Sequence of chain 1.A:
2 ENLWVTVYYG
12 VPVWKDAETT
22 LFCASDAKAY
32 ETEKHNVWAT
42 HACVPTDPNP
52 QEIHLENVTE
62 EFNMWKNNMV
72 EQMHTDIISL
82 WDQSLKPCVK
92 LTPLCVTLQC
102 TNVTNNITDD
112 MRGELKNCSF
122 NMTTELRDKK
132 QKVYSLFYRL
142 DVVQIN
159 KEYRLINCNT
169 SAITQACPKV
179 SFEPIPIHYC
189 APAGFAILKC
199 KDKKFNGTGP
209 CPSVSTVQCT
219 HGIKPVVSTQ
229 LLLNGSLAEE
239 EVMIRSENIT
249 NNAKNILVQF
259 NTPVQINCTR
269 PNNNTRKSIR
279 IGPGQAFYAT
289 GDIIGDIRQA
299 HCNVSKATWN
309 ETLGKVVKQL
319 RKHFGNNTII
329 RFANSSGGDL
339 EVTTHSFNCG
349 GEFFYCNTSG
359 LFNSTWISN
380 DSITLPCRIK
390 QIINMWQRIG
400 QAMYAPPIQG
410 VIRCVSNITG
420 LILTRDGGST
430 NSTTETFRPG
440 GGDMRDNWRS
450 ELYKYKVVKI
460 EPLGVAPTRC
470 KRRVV

This protein binds this small molecule.
Small molecule (SMILES): CC(=O)N[C@H]1[C@H](O[C@H]2[C@H](O)[C@@H](NC(C)=O)CO[C@@H]2CO)O[C@H](CO)[C@@H](O[C@@H]2O[C@H](CO[C@H]3O[C@H](CO)[C@@H](O)[C@H](O)[C@@H]3O)[C@@H](O)[C@H](O[C@H]3O[C@H](CO)[C@@H](O)[C@H](O)[C@@H]3O[C@H]3O[C@H](CO)[C@@H](O)[C@H](O)[C@@H]3O)[C@@H]2O)[C@@H]1O

Binding-site contacts:
Ligand atom C3 contacts residue ASN232 of chain 1.A at 3.8 Å.
Ligand atom O6 contacts residue GLY348 of chain 1.A at 3.7 Å.
Ligand atom O7 contacts residue PRO182 of chain 1.A at 3.4 Å.
Ligand atom O6 contacts residue CYS347 of chain 1.A at 3.2 Å (h-bond).
Ligand atom O4 contacts residue GLU181 of chain 1.A at 4.1 Å.
Ligand atom C1 contacts residue GLU181 of chain 1.A at 4.4 Å.
Ligand atom C7 contacts residue ASN232 of chain 1.A at 3.3 Å.
Ligand atom C5 contacts residue VAL414 of chain 1.A at 3.7 Å (hydrophobic).
Ligand atom C2 contacts residue SER415 of chain 1.A at 4.0 Å.
Ligand atom O7 contacts residue ASN232 of chain 1.A at 3.7 Å.
Ligand atom N2 contacts residue SER415 of chain 1.A at 4.0 Å.
Ligand atom C5 contacts residue NAG1 of chain 1.AA at 4.1 Å.
Ligand atom O2 contacts residue GLU181 of chain 1.A at 3.7 Å.
Ligand atom O5 contacts residue GLU181 of chain 1.A at 4.2 Å.
Ligand atom O7 contacts residue VAL414 of chain 1.A at 3.7 Å.
Ligand atom O6 contacts residue LYS222 of chain 1.A at 2.7 Å (salt-bridge).
Ligand atom N2 contacts residue ASN232 of chain 1.A at 2.9 Å (h-bond).
Ligand atom C6 contacts residue LYS222 of chain 1.A at 3.9 Å.
Ligand atom C4 contacts residue ASN232 of chain 1.A at 4.1 Å.
Ligand atom C5 contacts residue ASN232 of chain 1.A at 3.4 Å.
Ligand atom O7 contacts residue VAL224 of chain 1.A at 4.3 Å.
Ligand atom O5 contacts residue LYS222 of chain 1.A at 4.1 Å.
Ligand atom C6 contacts residue GLU181 of chain 1.A at 4.4 Å.
Ligand atom C6 contacts residue SER179 of chain 1.A at 4.3 Å.
Ligand atom O4 contacts residue VAL414 of chain 1.A at 3.4 Å (h-bond).
Ligand atom C1 contacts residue ASN232 of chain 1.A at 1.4 Å.
Ligand atom C5 contacts residue GLU181 of chain 1.A at 3.6 Å.
Ligand atom C4 contacts residue VAL414 of chain 1.A at 3.8 Å (hydrophobic).
Ligand atom C8 contacts residue LEU231 of chain 1.A at 4.0 Å (hydrophobic).
Ligand atom O6 contacts residue GLN408 of chain 1.A at 4.0 Å.
Ligand atom O6 contacts residue SER179 of chain 1.A at 3.7 Å.
Ligand atom C2 contacts residue ASN232 of chain 1.A at 2.5 Å.
Ligand atom C1 contacts residue VAL414 of chain 1.A at 4.2 Å (hydrophobic).
Ligand atom C1 contacts residue SER415 of chain 1.A at 3.3 Å.
Ligand atom C6 contacts residue NAG1 of chain 1.AA at 3.3 Å.
Ligand atom C3 contacts residue VAL414 of chain 1.A at 3.7 Å (hydrophobic).
Ligand atom C8 contacts residue ASN346 of chain 1.A at 4.1 Å.
Ligand atom C6 contacts residue GLN408 of chain 1.A at 3.7 Å.
Ligand atom O5 contacts residue ASN232 of chain 1.A at 2.1 Å (h-bond).
Ligand atom C3 contacts residue SER415 of chain 1.A at 4.3 Å.